This small molecule binds to this protein.
Small molecule (SMILES): CC(C)C[C@H](CP(=O)(O)[C@@H](N)CCc1ccccc1)C(=O)N[C@@H](Cc1c[nH]c2ccccc12)C(N)=O

Binding-site contacts:
Ligand atom C11 contacts residue ALA302 of chain 1.U at 3.1 Å (hydrophobic).
Ligand atom O1 contacts residue ZN1 of chain 1.SO at 2.2 Å.
Ligand atom C3 contacts residue SER300 of chain 1.U at 3.0 Å.
Ligand atom O2 contacts residue TYR422 of chain 1.U at 2.2 Å (h-bond).
Ligand atom P1 contacts residue TYR422 of chain 1.U at 3.6 Å.
Ligand atom O3 contacts residue GLY301 of chain 1.U at 2.7 Å (h-bond).
Ligand atom C14 contacts residue HIS337 of chain 1.U at 3.9 Å.
Ligand atom O1 contacts residue GLU338 of chain 1.U at 3.2 Å (salt-bridge).
Ligand atom P1 contacts residue ALA302 of chain 1.U at 3.7 Å.
Ligand atom C15 contacts residue HIS337 of chain 1.U at 3.5 Å.
Ligand atom C7 contacts residue PHE417 of chain 1.U at 3.4 Å (hydrophobic).
Ligand atom C10 contacts residue GLY301 of chain 1.U at 3.9 Å.
Ligand atom P1 contacts residue ZN1 of chain 1.SO at 2.8 Å.
Ligand atom C2 contacts residue SER300 of chain 1.U at 3.9 Å.
Ligand atom O1 contacts residue HIS337 of chain 1.U at 3.4 Å (h-bond).
Ligand atom C13 contacts residue ALA302 of chain 1.U at 3.8 Å (hydrophobic).
Ligand atom C26 contacts residue SER829 of chain 1.U at 3.5 Å.
Ligand atom O2 contacts residue ZN1 of chain 1.SO at 2.4 Å.
Ligand atom N1 contacts residue MET303 of chain 1.U at 3.4 Å (h-bond).
Ligand atom C21 contacts residue TYR422 of chain 1.U at 3.5 Å (hydrophobic).
Ligand atom C16 contacts residue THR334 of chain 1.U at 3.2 Å.
Ligand atom N1 contacts residue GLU304 of chain 1.U at 2.9 Å (salt-bridge).
Ligand atom C1 contacts residue PHE417 of chain 1.U at 3.7 Å (hydrophobic).
Ligand atom C15 contacts residue GLU367 of chain 1.U at 3.6 Å.
Ligand atom N3 contacts residue TYR422 of chain 1.U at 3.8 Å.
Ligand atom N1 contacts residue GLU167 of chain 1.U at 2.6 Å (salt-bridge).
Ligand atom O2 contacts residue GLU360 of chain 1.U at 2.9 Å (salt-bridge).
Ligand atom C15 contacts residue LYS364 of chain 1.U at 3.8 Å.
Ligand atom O1 contacts residue GLU304 of chain 1.U at 3.0 Å (salt-bridge).
Ligand atom C23 contacts residue SER828 of chain 1.U at 3.6 Å.
Ligand atom C13 contacts residue GLU338 of chain 1.U at 3.5 Å.
Ligand atom N2 contacts residue TYR422 of chain 1.U at 3.8 Å.
Ligand atom O1 contacts residue HIS341 of chain 1.U at 3.6 Å.
Ligand atom C4 contacts residue SER300 of chain 1.U at 3.5 Å.
Ligand atom C1 contacts residue GLU167 of chain 1.U at 3.5 Å.
Ligand atom C27 contacts residue SER828 of chain 1.U at 3.8 Å.
Ligand atom C3 contacts residue GLN165 of chain 1.U at 3.7 Å.
Ligand atom C9 contacts residue ALA302 of chain 1.U at 3.4 Å (hydrophobic).
Ligand atom C6 contacts residue PHE417 of chain 1.U at 3.6 Å (hydrophobic).
Ligand atom C25 contacts residue SER828 of chain 1.U at 3.7 Å.

Sequence of chain 1.U:
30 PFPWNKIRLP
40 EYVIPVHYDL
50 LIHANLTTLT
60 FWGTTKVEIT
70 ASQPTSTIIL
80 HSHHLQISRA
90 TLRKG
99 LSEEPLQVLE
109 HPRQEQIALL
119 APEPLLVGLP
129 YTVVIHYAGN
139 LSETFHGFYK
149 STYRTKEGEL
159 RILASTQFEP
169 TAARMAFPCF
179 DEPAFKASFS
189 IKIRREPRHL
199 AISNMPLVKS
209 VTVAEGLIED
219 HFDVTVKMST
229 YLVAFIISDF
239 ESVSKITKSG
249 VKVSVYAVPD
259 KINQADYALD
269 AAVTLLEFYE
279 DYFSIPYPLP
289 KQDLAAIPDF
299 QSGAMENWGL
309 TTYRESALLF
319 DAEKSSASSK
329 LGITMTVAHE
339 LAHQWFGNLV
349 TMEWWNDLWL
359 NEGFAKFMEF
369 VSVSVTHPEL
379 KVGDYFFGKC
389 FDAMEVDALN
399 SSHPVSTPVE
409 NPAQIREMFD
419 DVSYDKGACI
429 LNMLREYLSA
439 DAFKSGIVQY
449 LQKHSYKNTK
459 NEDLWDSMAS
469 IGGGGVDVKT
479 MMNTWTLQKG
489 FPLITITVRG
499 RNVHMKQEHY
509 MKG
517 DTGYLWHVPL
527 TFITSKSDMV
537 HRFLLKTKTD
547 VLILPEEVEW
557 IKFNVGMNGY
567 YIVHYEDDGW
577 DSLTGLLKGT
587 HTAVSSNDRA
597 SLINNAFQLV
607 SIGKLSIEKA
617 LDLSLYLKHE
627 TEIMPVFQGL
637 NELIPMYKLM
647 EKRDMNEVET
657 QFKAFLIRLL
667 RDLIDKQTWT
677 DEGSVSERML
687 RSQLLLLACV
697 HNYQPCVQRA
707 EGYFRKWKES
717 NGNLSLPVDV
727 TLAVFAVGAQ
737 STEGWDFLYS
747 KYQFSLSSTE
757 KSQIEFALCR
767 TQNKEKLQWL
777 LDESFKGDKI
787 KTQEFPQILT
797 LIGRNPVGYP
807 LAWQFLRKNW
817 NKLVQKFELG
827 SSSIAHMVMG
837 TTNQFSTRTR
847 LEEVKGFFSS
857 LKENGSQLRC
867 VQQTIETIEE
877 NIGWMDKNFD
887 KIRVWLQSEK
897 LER